The small molecule below binds the protein below.
Small molecule (SMILES): CC(=O)N[C@@H]1[C@@H](O)[C@H](O)[C@@H](CO)O[C@H]1O

Sequence of chain 1.A:
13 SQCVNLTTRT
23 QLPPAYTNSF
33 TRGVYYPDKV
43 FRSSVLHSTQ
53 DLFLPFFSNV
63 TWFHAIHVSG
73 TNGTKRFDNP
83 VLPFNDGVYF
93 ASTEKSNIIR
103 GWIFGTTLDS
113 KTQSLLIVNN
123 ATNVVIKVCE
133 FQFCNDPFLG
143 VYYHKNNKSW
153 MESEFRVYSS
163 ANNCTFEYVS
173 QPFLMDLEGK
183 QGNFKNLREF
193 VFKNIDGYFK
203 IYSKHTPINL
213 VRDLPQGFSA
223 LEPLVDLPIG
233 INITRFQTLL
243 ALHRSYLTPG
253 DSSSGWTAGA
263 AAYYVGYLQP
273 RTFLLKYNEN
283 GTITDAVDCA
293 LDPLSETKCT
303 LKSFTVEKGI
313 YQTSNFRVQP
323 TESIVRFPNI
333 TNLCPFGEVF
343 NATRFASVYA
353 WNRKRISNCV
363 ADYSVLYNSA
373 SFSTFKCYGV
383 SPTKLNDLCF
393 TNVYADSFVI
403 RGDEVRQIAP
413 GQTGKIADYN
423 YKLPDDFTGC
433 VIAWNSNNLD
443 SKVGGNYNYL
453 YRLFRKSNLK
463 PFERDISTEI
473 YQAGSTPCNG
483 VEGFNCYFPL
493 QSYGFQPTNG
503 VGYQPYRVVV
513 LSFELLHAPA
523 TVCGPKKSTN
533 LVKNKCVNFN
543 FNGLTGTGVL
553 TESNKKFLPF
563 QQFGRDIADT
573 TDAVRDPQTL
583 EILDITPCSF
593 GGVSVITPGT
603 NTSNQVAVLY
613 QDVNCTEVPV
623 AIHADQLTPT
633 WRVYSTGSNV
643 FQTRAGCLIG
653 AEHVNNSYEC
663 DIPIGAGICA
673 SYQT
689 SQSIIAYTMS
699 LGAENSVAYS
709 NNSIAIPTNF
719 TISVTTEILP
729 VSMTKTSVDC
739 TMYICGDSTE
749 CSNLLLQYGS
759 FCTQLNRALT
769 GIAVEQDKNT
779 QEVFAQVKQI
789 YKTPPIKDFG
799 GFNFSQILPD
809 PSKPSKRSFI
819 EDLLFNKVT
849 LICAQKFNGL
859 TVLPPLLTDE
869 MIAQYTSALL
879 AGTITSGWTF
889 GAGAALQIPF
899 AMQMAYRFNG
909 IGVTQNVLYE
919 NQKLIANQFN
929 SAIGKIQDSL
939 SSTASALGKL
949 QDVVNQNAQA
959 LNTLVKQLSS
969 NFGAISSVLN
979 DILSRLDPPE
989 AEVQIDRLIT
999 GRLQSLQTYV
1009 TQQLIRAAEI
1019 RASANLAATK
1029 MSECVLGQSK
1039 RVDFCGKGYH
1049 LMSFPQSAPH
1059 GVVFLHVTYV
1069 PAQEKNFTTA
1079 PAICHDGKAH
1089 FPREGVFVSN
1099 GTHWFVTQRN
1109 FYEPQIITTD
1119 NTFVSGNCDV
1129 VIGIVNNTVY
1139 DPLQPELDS

Binding-site contacts:
Ligand atom O5 contacts residue THR618 of chain 1.A at 4.0 Å.
Ligand atom C4 contacts residue ASN616 of chain 1.A at 4.2 Å.
Ligand atom O5 contacts residue ASN616 of chain 1.A at 2.4 Å (h-bond).
Ligand atom C1 contacts residue THR618 of chain 1.A at 4.2 Å.
Ligand atom C3 contacts residue ASN616 of chain 1.A at 3.8 Å.
Ligand atom C7 contacts residue ASN616 of chain 1.A at 3.3 Å.
Ligand atom N2 contacts residue ASN616 of chain 1.A at 2.9 Å (h-bond).
Ligand atom C8 contacts residue GLN644 of chain 1.A at 4.4 Å.
Ligand atom O6 contacts residue THR618 of chain 1.A at 4.3 Å.
Ligand atom C2 contacts residue ASN616 of chain 1.A at 2.5 Å.
Ligand atom C1 contacts residue ASN616 of chain 1.A at 1.4 Å.
Ligand atom O7 contacts residue ASN616 of chain 1.A at 3.3 Å (h-bond).
Ligand atom C8 contacts residue ASN616 of chain 1.A at 4.1 Å.
Ligand atom C5 contacts residue ASN616 of chain 1.A at 3.7 Å.